Sequence of chain 33.D:
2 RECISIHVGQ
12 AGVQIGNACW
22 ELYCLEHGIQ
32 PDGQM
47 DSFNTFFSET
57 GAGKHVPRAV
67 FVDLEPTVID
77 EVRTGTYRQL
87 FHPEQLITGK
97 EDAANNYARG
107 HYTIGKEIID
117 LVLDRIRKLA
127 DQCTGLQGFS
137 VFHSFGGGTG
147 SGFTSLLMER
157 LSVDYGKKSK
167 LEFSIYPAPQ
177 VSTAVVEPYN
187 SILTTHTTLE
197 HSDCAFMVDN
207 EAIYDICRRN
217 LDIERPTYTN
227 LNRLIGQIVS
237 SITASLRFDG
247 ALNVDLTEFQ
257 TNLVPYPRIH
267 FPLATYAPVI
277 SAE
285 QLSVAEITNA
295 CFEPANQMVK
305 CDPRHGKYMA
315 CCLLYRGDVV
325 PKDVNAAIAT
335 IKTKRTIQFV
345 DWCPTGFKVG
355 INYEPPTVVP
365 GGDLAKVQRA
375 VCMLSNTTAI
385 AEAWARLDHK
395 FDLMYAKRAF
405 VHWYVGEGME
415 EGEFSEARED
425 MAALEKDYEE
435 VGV

Sequence of chain 33.E:
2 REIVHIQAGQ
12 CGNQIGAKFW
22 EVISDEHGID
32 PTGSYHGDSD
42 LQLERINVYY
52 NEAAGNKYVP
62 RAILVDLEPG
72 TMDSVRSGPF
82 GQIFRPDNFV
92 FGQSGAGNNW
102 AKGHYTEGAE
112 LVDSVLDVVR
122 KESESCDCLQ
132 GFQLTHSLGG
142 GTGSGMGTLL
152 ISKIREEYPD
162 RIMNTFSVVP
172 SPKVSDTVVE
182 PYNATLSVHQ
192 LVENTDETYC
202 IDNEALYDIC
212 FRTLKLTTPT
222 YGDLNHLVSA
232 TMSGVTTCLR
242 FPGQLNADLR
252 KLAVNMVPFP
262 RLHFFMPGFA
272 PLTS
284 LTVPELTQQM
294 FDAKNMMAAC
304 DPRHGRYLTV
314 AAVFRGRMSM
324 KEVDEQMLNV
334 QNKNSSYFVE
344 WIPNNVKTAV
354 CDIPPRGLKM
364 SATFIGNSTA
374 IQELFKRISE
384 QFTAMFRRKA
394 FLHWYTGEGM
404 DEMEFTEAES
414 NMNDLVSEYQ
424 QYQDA

Binding-site contacts:
Ligand atom C6 contacts residue VAL236 of chain 33.E at 3.8 Å (hydrophobic).
Ligand atom C18 contacts residue MET257 of chain 33.E at 3.5 Å (hydrophobic).
Ligand atom C16 contacts residue LYS350 of chain 33.E at 3.4 Å.
Ligand atom C4 contacts residue ILE368 of chain 33.E at 3.3 Å (hydrophobic).
Ligand atom C8 contacts residue LEU253 of chain 33.E at 3.7 Å (hydrophobic).
Ligand atom C18 contacts residue VAL181 of chain 33.D at 3.8 Å (hydrophobic).
Ligand atom C7 contacts residue ALA248 of chain 33.E at 3.3 Å (hydrophobic).
Ligand atom C5 contacts residue LEU253 of chain 33.E at 3.8 Å (hydrophobic).
Ligand atom C17 contacts residue LYS350 of chain 33.E at 3.9 Å.
Ligand atom S1 contacts residue SER178 of chain 33.D at 3.1 Å.
Ligand atom O3 contacts residue CYS239 of chain 33.E at 3.2 Å (h-bond).
Ligand atom C2 contacts residue ALA314 of chain 33.E at 3.8 Å (hydrophobic).
Ligand atom O5 contacts residue LYS350 of chain 33.E at 2.9 Å.
Ligand atom C3 contacts residue CYS239 of chain 33.E at 3.7 Å (hydrophobic).
Ligand atom C20 contacts residue LEU253 of chain 33.E at 3.9 Å (hydrophobic).
Ligand atom C1 contacts residue LEU253 of chain 33.E at 3.4 Å (hydrophobic).
Ligand atom C17 contacts residue ASN256 of chain 33.E at 3.8 Å.
Ligand atom C6 contacts residue CYS239 of chain 33.E at 3.8 Å (hydrophobic).
Ligand atom O1 contacts residue LEU253 of chain 33.E at 3.9 Å.
Ligand atom C5 contacts residue CYS239 of chain 33.E at 3.8 Å (hydrophobic).
Ligand atom C7 contacts residue LEU253 of chain 33.E at 3.9 Å (hydrophobic).
Ligand atom C18 contacts residue VAL313 of chain 33.E at 3.3 Å (hydrophobic).
Ligand atom C4 contacts residue VAL236 of chain 33.E at 3.8 Å (hydrophobic).
Ligand atom O5 contacts residue VAL181 of chain 33.D at 3.8 Å.
Ligand atom C5 contacts residue ALA248 of chain 33.E at 3.8 Å (hydrophobic).
Ligand atom O3 contacts residue ALA248 of chain 33.E at 3.2 Å.
Ligand atom S1 contacts residue THR179 of chain 33.D at 3.8 Å.
Ligand atom C6 contacts residue LEU240 of chain 33.E at 3.7 Å (hydrophobic).
Ligand atom C19 contacts residue ASN256 of chain 33.E at 3.8 Å.
Ligand atom C9 contacts residue LEU253 of chain 33.E at 3.8 Å (hydrophobic).
Ligand atom O6 contacts residue ASN256 of chain 33.E at 3.6 Å.
Ligand atom C22 contacts residue LEU253 of chain 33.E at 3.4 Å (hydrophobic).
Ligand atom O5 contacts residue ALA180 of chain 33.D at 3.7 Å.
Ligand atom C12 contacts residue LEU246 of chain 33.E at 3.8 Å (hydrophobic).
Ligand atom O2 contacts residue CYS239 of chain 33.E at 3.1 Å (h-bond).
Ligand atom C3 contacts residue LEU253 of chain 33.E at 3.6 Å (hydrophobic).
Ligand atom O4 contacts residue LEU246 of chain 33.E at 3.8 Å.
Ligand atom O1 contacts residue ALA314 of chain 33.E at 3.3 Å.
Ligand atom O6 contacts residue VAL181 of chain 33.D at 3.1 Å.
Ligand atom O5 contacts residue THR179 of chain 33.D at 3.9 Å.

This small molecule binds to this protein.
Small molecule (SMILES): COc1cc2c(c(OC)c1OC)-c1ccc(OC)c(=O)cc1[C@@H](NC(=O)CS)CC2